The small molecule below binds the protein below.
Small molecule (SMILES): CC(=O)N[C@@H]1[C@@H](O)[C@H](O)[C@@H](CO)O[C@H]1O

Sequence of chain 37.B:
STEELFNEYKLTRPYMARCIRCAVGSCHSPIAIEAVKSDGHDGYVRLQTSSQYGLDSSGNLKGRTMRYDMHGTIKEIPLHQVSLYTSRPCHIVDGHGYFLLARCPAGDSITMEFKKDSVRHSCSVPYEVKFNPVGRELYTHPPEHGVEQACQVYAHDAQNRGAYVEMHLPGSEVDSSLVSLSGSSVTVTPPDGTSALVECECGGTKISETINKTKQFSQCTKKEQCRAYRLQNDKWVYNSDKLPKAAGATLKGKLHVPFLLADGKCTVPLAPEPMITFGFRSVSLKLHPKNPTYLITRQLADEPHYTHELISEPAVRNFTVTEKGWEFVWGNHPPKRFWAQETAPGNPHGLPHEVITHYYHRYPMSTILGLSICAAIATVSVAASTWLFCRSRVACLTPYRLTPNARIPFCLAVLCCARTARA

Sequence of chain 47.A:
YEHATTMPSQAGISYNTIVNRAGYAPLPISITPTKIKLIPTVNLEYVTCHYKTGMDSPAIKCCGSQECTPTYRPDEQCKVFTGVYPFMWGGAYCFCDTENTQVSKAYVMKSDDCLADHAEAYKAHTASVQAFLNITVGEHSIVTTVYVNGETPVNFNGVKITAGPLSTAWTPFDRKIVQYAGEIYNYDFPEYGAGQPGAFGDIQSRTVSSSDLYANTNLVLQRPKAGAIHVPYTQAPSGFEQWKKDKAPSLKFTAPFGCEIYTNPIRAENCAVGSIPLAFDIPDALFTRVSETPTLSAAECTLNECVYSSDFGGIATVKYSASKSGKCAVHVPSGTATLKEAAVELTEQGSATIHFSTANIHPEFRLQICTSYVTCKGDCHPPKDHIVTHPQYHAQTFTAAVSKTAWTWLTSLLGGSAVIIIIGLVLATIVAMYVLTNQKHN

Binding-site contacts:
Ligand atom O6 contacts residue ASN318 of chain 37.B at 2.9 Å (h-bond).
Ligand atom C6 contacts residue SER284 of chain 37.B at 3.4 Å.
Ligand atom C5 contacts residue SER284 of chain 37.B at 4.5 Å.
Ligand atom O7 contacts residue GLU305 of chain 47.A at 2.4 Å (salt-bridge).
Ligand atom C7 contacts residue GLU305 of chain 47.A at 3.6 Å.
Ligand atom C6 contacts residue ASN318 of chain 37.B at 3.2 Å.
Ligand atom O6 contacts residue SER284 of chain 37.B at 2.4 Å (h-bond).
Ligand atom N2 contacts residue GLU305 of chain 47.A at 4.4 Å.
Ligand atom O5 contacts residue SER284 of chain 37.B at 4.2 Å.
Ligand atom C8 contacts residue GLU305 of chain 47.A at 4.5 Å.